A protein and the small-molecule ligand that binds it are described below.
Small molecule (SMILES): Cc1cn([C@H]2C[C@H](O)[C@@H](CS)O2)c(=O)[nH]c1=O

Sequence of chain 3.B:
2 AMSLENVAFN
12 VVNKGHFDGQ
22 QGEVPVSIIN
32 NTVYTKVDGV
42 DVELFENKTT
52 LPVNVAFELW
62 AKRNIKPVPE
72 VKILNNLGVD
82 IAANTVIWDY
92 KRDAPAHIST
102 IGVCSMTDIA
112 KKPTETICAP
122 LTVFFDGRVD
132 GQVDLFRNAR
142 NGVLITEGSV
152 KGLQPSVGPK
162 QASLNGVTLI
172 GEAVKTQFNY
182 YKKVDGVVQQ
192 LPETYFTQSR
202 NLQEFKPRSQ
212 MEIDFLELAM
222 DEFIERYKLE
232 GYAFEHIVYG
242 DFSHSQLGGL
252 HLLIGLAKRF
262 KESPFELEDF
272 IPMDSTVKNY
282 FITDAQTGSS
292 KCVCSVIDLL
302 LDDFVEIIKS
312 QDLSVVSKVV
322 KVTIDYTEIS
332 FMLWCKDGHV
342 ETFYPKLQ

Sequence of chain 4.B:
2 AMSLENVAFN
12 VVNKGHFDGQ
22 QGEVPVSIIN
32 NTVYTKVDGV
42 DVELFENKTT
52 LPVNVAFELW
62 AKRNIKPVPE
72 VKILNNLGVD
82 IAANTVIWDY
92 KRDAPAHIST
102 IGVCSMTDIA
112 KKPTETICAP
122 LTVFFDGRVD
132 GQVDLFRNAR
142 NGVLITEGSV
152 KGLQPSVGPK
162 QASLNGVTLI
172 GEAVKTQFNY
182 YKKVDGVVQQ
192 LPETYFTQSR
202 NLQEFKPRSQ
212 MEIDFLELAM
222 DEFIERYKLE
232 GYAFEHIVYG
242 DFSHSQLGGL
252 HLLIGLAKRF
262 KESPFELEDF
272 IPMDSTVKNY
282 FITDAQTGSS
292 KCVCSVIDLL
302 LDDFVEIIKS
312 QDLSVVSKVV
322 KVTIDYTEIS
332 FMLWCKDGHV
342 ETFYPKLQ

Binding-site contacts:
Ligand atom C03 contacts residue TRP61 of chain 4.B at 3.6 Å (hydrophobic).
Ligand atom C13 contacts residue PHE46 of chain 4.B at 3.8 Å (hydrophobic).
Ligand atom C09 contacts residue TRP61 of chain 4.B at 3.8 Å (hydrophobic).
Ligand atom C01 contacts residue LEU45 of chain 4.B at 3.8 Å (hydrophobic).
Ligand atom O14 contacts residue LYS49 of chain 4.B at 3.9 Å.
Ligand atom C09 contacts residue TYR91 of chain 4.B at 3.4 Å (hydrophobic).
Ligand atom O17 contacts residue GLU44 of chain 4.B at 4.1 Å.
Ligand atom C05 contacts residue TRP89 of chain 4.B at 3.8 Å (hydrophobic).
Ligand atom N04 contacts residue TRP61 of chain 4.B at 3.9 Å.
Ligand atom O17 contacts residue LEU45 of chain 4.B at 4.2 Å.
Ligand atom C09 contacts residue TRP89 of chain 4.B at 3.7 Å (hydrophobic).
Ligand atom O12 contacts residue TRP89 of chain 4.B at 3.4 Å (h-bond).
Ligand atom C07 contacts residue ASP94 of chain 4.B at 3.4 Å.
Ligand atom O14 contacts residue PHE46 of chain 4.B at 3.9 Å.
Ligand atom O14 contacts residue ASP94 of chain 4.B at 4.0 Å.
Ligand atom O08 contacts residue TYR91 of chain 4.B at 3.4 Å.
Ligand atom C07 contacts residue TRP89 of chain 4.B at 3.8 Å (hydrophobic).
Ligand atom C05 contacts residue TRP61 of chain 4.B at 3.8 Å (hydrophobic).
Ligand atom S11 contacts residue TRP61 of chain 4.B at 3.3 Å (h-bond).
Ligand atom N15 contacts residue PHE46 of chain 4.B at 3.8 Å.
Ligand atom C07 contacts residue TYR91 of chain 4.B at 3.6 Å (hydrophobic).
Ligand atom O08 contacts residue TRP89 of chain 4.B at 2.8 Å (h-bond).
Ligand atom C10 contacts residue TYR91 of chain 4.B at 3.6 Å (hydrophobic).
Ligand atom C01 contacts residue TRP61 of chain 4.B at 3.7 Å (hydrophobic).
Ligand atom C16 contacts residue GLU47 of chain 4.B at 3.4 Å.
Ligand atom N15 contacts residue GLU47 of chain 4.B at 2.8 Å (salt-bridge).
Ligand atom C16 contacts residue PHE46 of chain 4.B at 3.8 Å (hydrophobic).
Ligand atom C13 contacts residue GLU47 of chain 4.B at 3.4 Å.
Ligand atom C10 contacts residue TRP61 of chain 4.B at 4.0 Å (hydrophobic).
Ligand atom O08 contacts residue ASP94 of chain 4.B at 2.8 Å (salt-bridge).
Ligand atom N04 contacts residue PHE46 of chain 4.B at 4.2 Å.
Ligand atom O17 contacts residue PHE46 of chain 4.B at 3.3 Å.
Ligand atom C02 contacts residue TRP61 of chain 4.B at 4.0 Å (hydrophobic).
Ligand atom O12 contacts residue TRP61 of chain 4.B at 2.7 Å (h-bond).
Ligand atom S11 contacts residue TYR91 of chain 4.B at 3.6 Å.
Ligand atom O14 contacts residue GLU47 of chain 4.B at 3.2 Å (salt-bridge).
Ligand atom S11 contacts residue ARG64 of chain 4.B at 4.0 Å.
Ligand atom C06 contacts residue ASP94 of chain 4.B at 3.3 Å.
Ligand atom S11 contacts residue GLU269 of chain 3.B at 3.3 Å (salt-bridge).
Ligand atom O17 contacts residue GLU47 of chain 4.B at 2.8 Å (salt-bridge).